Sequence of chain 1.B:
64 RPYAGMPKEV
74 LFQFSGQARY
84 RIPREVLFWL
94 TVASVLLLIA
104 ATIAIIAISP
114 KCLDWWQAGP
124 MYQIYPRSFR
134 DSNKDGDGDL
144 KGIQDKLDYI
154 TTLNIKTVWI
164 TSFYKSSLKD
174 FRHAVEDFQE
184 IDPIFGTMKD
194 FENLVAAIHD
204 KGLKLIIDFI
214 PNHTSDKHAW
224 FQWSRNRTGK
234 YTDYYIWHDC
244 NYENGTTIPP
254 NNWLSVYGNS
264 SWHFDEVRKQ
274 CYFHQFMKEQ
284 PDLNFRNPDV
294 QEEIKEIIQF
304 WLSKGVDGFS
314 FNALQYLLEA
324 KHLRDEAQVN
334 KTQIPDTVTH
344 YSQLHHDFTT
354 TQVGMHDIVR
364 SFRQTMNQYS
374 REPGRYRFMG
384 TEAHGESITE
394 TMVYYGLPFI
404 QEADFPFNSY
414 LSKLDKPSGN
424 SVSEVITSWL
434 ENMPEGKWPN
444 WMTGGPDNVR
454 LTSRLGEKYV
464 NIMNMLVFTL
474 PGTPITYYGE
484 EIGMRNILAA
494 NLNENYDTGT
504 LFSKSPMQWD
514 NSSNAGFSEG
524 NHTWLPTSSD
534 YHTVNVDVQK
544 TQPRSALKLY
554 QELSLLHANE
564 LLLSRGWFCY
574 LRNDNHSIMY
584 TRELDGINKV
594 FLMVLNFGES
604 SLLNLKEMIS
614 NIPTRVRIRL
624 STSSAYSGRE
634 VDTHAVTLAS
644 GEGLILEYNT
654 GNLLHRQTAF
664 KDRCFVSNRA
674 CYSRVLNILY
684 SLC

This small molecule binds to this protein.
Small molecule (SMILES): CC(=O)N[C@@H]1[C@@H](O)[C@H](O)[C@@H](CO)O[C@H]1O

Binding-site contacts:
Ligand atom O5 contacts residue ASN524 of chain 1.B at 2.4 Å (h-bond).
Ligand atom C4 contacts residue ASN524 of chain 1.B at 4.2 Å.
Ligand atom C2 contacts residue ASN524 of chain 1.B at 2.5 Å.
Ligand atom C3 contacts residue ASN524 of chain 1.B at 3.8 Å.
Ligand atom N2 contacts residue ASN524 of chain 1.B at 2.9 Å (h-bond).
Ligand atom C8 contacts residue ASN524 of chain 1.B at 4.2 Å.
Ligand atom C1 contacts residue ASN524 of chain 1.B at 1.4 Å.
Ligand atom C7 contacts residue ASN524 of chain 1.B at 3.9 Å.
Ligand atom C5 contacts residue ASN524 of chain 1.B at 3.7 Å.
Ligand atom C8 contacts residue LYS137 of chain 1.B at 4.3 Å.
Ligand atom O7 contacts residue ASN524 of chain 1.B at 4.4 Å.